This small molecule binds to this protein.
Small molecule (SMILES): CC(C)[C@H](NC(=O)[C@@H]1CCCN1C(=O)[C@H](CC(N)=O)NC(=O)[C@@H](N)Cc1ccccc1)C(=O)N[C@@H](Cc1ccc(O)cc1)C(=O)N1CCC[C@H]1C(=O)N[C@H](C=O)Cc1ccc(O)cc1

Sequence of chain 36.W:
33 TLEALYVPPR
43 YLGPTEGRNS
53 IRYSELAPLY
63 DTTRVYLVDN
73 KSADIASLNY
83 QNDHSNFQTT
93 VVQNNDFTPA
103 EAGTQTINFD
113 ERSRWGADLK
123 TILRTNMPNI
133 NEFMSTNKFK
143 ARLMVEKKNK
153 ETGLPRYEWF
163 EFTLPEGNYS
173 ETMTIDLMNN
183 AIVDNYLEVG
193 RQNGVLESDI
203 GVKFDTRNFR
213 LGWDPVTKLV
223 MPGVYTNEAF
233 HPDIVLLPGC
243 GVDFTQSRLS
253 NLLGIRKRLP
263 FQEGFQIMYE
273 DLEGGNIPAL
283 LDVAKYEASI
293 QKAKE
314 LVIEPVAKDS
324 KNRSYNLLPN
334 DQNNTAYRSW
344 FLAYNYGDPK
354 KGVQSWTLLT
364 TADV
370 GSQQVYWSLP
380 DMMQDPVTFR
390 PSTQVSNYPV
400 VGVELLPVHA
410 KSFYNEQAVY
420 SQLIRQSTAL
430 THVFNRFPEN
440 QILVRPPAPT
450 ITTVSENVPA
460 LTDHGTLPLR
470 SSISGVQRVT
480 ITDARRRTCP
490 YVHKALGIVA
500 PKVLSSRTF

Binding-site contacts:
Ligand atom CE1 contacts residue HIS431 of chain 36.W at 3.0 Å.
Ligand atom CE1 contacts residue MET223 of chain 40.W at 3.3 Å (hydrophobic).
Ligand atom CG2 contacts residue TYR188 of chain 36.W at 3.9 Å (hydrophobic).
Ligand atom OH contacts residue LEU283 of chain 40.W at 3.8 Å.
Ligand atom ND2 contacts residue TYR188 of chain 36.W at 3.5 Å (h-bond).
Ligand atom CD1 contacts residue HIS431 of chain 36.W at 3.3 Å.
Ligand atom CG contacts residue HIS431 of chain 36.W at 3.8 Å.
Ligand atom C contacts residue ARG193 of chain 36.W at 3.3 Å.
Ligand atom CE1 contacts residue VAL432 of chain 36.W at 3.8 Å (hydrophobic).
Ligand atom CE1 contacts residue ARG193 of chain 36.W at 3.1 Å.
Ligand atom O contacts residue ARG193 of chain 36.W at 2.8 Å (salt-bridge).
Ligand atom CZ contacts residue MET223 of chain 40.W at 2.9 Å (hydrophobic).
Ligand atom CG contacts residue TYR288 of chain 40.W at 3.4 Å (hydrophobic).
Ligand atom CZ contacts residue ARG193 of chain 36.W at 3.1 Å.
Ligand atom CG2 contacts residue LEU189 of chain 36.W at 2.8 Å (hydrophobic).
Ligand atom O contacts residue ARG435 of chain 36.W at 3.5 Å (salt-bridge).
Ligand atom CD1 contacts residue ARG193 of chain 36.W at 3.7 Å.
Ligand atom CB contacts residue ARG435 of chain 36.W at 3.7 Å.
Ligand atom CD2 contacts residue MET223 of chain 40.W at 3.7 Å (hydrophobic).
Ligand atom CE2 contacts residue ARG193 of chain 36.W at 3.8 Å.
Ligand atom CE1 contacts residue GLU289 of chain 40.W at 3.6 Å.
Ligand atom CE2 contacts residue MET223 of chain 40.W at 3.5 Å (hydrophobic).
Ligand atom CB contacts residue LEU189 of chain 36.W at 3.8 Å (hydrophobic).
Ligand atom CG contacts residue GLU289 of chain 40.W at 3.6 Å.
Ligand atom CD contacts residue HIS431 of chain 36.W at 3.8 Å.
Ligand atom OD1 contacts residue GLU199 of chain 36.W at 3.4 Å (salt-bridge).
Ligand atom CG contacts residue GLU199 of chain 36.W at 3.6 Å.
Ligand atom CD1 contacts residue GLU289 of chain 40.W at 3.0 Å.
Ligand atom CB contacts residue GLU289 of chain 40.W at 3.8 Å.
Ligand atom OH contacts residue MET223 of chain 40.W at 2.2 Å (h-bond).
Ligand atom CG1 contacts residue ARG435 of chain 36.W at 3.8 Å.
Ligand atom ND2 contacts residue GLU199 of chain 36.W at 2.9 Å (salt-bridge).
Ligand atom CE1 contacts residue THR219 of chain 40.W at 3.9 Å.
Ligand atom N contacts residue ARG193 of chain 36.W at 3.8 Å.
Ligand atom OH contacts residue HIS431 of chain 36.W at 2.9 Å (h-bond).
Ligand atom CZ contacts residue THR219 of chain 40.W at 3.2 Å.
Ligand atom CZ contacts residue HIS431 of chain 36.W at 3.4 Å.
Ligand atom CG1 contacts residue PHE436 of chain 36.W at 3.4 Å (hydrophobic).
Ligand atom OH contacts residue THR430 of chain 36.W at 3.4 Å.
Ligand atom CA contacts residue ARG193 of chain 36.W at 3.8 Å.

Sequence of chain 40.W:
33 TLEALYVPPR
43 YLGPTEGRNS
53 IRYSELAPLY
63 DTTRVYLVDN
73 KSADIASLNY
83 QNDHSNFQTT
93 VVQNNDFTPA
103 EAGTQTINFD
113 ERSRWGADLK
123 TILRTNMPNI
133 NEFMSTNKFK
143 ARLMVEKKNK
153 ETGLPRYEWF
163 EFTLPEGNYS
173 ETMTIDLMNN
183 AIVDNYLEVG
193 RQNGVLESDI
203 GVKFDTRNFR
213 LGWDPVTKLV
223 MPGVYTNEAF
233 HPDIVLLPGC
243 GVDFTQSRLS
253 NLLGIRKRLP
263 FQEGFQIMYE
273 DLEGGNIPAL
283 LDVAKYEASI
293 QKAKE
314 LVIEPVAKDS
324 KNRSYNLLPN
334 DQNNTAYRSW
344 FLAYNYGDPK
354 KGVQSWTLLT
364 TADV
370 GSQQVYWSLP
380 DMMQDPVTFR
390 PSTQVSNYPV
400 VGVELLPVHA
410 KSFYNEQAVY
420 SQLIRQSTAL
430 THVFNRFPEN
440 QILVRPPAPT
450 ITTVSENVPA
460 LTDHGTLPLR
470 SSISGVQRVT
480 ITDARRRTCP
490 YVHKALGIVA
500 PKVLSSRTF